Sequence of chain 1.B:
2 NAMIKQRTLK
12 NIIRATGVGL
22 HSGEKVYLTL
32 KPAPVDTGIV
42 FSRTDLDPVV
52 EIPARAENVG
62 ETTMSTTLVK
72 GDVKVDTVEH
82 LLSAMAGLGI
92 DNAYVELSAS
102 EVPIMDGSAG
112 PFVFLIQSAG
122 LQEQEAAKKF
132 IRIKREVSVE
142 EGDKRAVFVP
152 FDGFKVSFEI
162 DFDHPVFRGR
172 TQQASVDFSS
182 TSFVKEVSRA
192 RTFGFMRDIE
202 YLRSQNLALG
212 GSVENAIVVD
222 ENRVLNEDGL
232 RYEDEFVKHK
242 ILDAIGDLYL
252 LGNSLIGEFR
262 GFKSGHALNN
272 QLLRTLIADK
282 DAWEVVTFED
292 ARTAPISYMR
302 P

This protein binds this small molecule.
Small molecule (SMILES): C[C@@H](O)[C@H](NC(=O)c1ccc(-c2ccccc2)cc1)C(=O)NO

Binding-site contacts:
Ligand atom C3 contacts residue PHE194 of chain 1.B at 3.4 Å (hydrophobic).
Ligand atom N2 contacts residue ZN1 of chain 1.N at 3.0 Å.
Ligand atom O4 contacts residue LYS241 of chain 1.B at 3.5 Å (salt-bridge).
Ligand atom N2 contacts residue ASP244 of chain 1.B at 3.4 Å (salt-bridge).
Ligand atom C10 contacts residue GLY212 of chain 1.B at 3.7 Å.
Ligand atom O4 contacts residue ASP244 of chain 1.B at 3.4 Å (salt-bridge).
Ligand atom C3 contacts residue THR193 of chain 1.B at 3.4 Å.
Ligand atom O3 contacts residue HIS267 of chain 1.B at 3.0 Å (h-bond).
Ligand atom C9 contacts residue ILE200 of chain 1.B at 3.7 Å (hydrophobic).
Ligand atom N2 contacts residue GLU80 of chain 1.B at 3.1 Å (salt-bridge).
Ligand atom C17 contacts residue THR193 of chain 1.B at 3.7 Å.
Ligand atom C11 contacts residue ARG204 of chain 1.B at 3.6 Å.
Ligand atom C9 contacts residue ALA217 of chain 1.B at 3.7 Å (hydrophobic).
Ligand atom O2 contacts residue THR193 of chain 1.B at 2.5 Å (h-bond).
Ligand atom O3 contacts residue ZN1 of chain 1.N at 2.2 Å.
Ligand atom C14 contacts residue MET65 of chain 1.B at 3.6 Å (hydrophobic).
Ligand atom O3 contacts residue HIS81 of chain 1.B at 3.2 Å (h-bond).
Ligand atom O2 contacts residue ASP244 of chain 1.B at 3.3 Å (salt-bridge).
Ligand atom C11 contacts residue SER213 of chain 1.B at 3.6 Å.
Ligand atom O2 contacts residue ZN1 of chain 1.N at 2.1 Å.
Ligand atom C13 contacts residue ALA209 of chain 1.B at 3.7 Å (hydrophobic).
Ligand atom O3 contacts residue ASP244 of chain 1.B at 3.1 Å (salt-bridge).
Ligand atom C2 contacts residue PHE194 of chain 1.B at 3.7 Å (hydrophobic).
Ligand atom N1 contacts residue THR193 of chain 1.B at 3.0 Å (h-bond).
Ligand atom C10 contacts residue ILE200 of chain 1.B at 3.7 Å (hydrophobic).
Ligand atom C12 contacts residue ILE200 of chain 1.B at 3.6 Å (hydrophobic).
Ligand atom C11 contacts residue GLY212 of chain 1.B at 3.3 Å.
Ligand atom C15 contacts residue ZN1 of chain 1.N at 2.9 Å.
Ligand atom C13 contacts residue ILE200 of chain 1.B at 3.6 Å (hydrophobic).
Ligand atom O3 contacts residue GLU80 of chain 1.B at 2.4 Å (salt-bridge).
Ligand atom O2 contacts residue HIS240 of chain 1.B at 2.9 Å (h-bond).
Ligand atom C15 contacts residue ASP244 of chain 1.B at 3.4 Å.
Ligand atom C15 contacts residue THR193 of chain 1.B at 3.3 Å.
Ligand atom O1 contacts residue MET65 of chain 1.B at 3.7 Å.
Ligand atom O2 contacts residue HIS81 of chain 1.B at 3.7 Å.
Ligand atom N2 contacts residue MET65 of chain 1.B at 3.2 Å (h-bond).
Ligand atom N2 contacts residue HIS267 of chain 1.B at 2.7 Å (h-bond).
Ligand atom C10 contacts residue SER213 of chain 1.B at 3.6 Å.
Ligand atom C14 contacts residue THR193 of chain 1.B at 3.6 Å.
Ligand atom C17 contacts residue PHE194 of chain 1.B at 3.7 Å (hydrophobic).